Binding-site contacts:
Ligand atom C3 contacts residue PHE267 of chain 2.B at 4.2 Å (hydrophobic).
Ligand atom C4 contacts residue ARG329 of chain 2.B at 4.5 Å.
Ligand atom O4 contacts residue MET177 of chain 2.B at 4.2 Å.
Ligand atom C3 contacts residue ASP182 of chain 2.B at 3.4 Å.
Ligand atom C3 contacts residue ARG331 of chain 2.B at 4.5 Å.
Ligand atom O1 contacts residue ASP182 of chain 2.B at 3.6 Å.
Ligand atom O2 contacts residue ARG331 of chain 2.B at 4.0 Å.
Ligand atom C2 contacts residue TYR185 of chain 2.B at 3.6 Å (hydrophobic).
Ligand atom O4 contacts residue HIS180 of chain 2.B at 3.6 Å (h-bond).
Ligand atom O2 contacts residue ASP182 of chain 2.B at 3.9 Å.
Ligand atom C2 contacts residue ASP182 of chain 2.B at 3.9 Å.
Ligand atom O4 contacts residue ARG329 of chain 2.B at 4.1 Å.
Ligand atom O4 contacts residue FE21 of chain 2.E at 2.8 Å.
Ligand atom C3 contacts residue ILE264 of chain 2.B at 4.1 Å (hydrophobic).
Ligand atom O2 contacts residue TYR185 of chain 2.B at 3.1 Å.
Ligand atom O2 contacts residue GLY183 of chain 2.B at 2.8 Å (h-bond).
Ligand atom O3 contacts residue MET177 of chain 2.B at 3.3 Å.
Ligand atom O1 contacts residue ARG331 of chain 2.B at 2.3 Å (salt-bridge).
Ligand atom C1 contacts residue GLY183 of chain 2.B at 3.3 Å.
Ligand atom O4 contacts residue ASP182 of chain 2.B at 3.9 Å.
Ligand atom C2 contacts residue GLY183 of chain 2.B at 3.6 Å.
Ligand atom C5 contacts residue MET177 of chain 2.B at 4.0 Å (hydrophobic).
Ligand atom C5 contacts residue HIS180 of chain 2.B at 4.2 Å.
Ligand atom O1 contacts residue GLY183 of chain 2.B at 4.2 Å.
Ligand atom C3 contacts residue FE21 of chain 2.E at 4.2 Å.
Ligand atom C4 contacts residue PHE267 of chain 2.B at 4.1 Å (hydrophobic).
Ligand atom C1 contacts residue TYR185 of chain 2.B at 3.6 Å (hydrophobic).
Ligand atom C5 contacts residue FE21 of chain 2.E at 3.9 Å.
Ligand atom C1 contacts residue ARG331 of chain 2.B at 3.5 Å.
Ligand atom O1 contacts residue ARG329 of chain 2.B at 3.9 Å.
Ligand atom C5 contacts residue ARG329 of chain 2.B at 4.4 Å.
Ligand atom C2 contacts residue PHE267 of chain 2.B at 3.7 Å (hydrophobic).
Ligand atom C1 contacts residue ASP182 of chain 2.B at 3.8 Å.
Ligand atom C3 contacts residue HIS180 of chain 2.B at 4.3 Å.

Sequence of chain 2.B:
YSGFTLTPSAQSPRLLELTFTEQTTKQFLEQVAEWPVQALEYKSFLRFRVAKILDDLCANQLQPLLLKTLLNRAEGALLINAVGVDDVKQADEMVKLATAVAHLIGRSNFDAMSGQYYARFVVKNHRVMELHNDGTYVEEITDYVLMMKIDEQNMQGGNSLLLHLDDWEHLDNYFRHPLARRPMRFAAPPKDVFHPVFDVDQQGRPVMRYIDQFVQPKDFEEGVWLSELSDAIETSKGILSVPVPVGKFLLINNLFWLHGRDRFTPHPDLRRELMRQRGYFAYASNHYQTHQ

The small molecule below binds the protein below.
Small molecule (SMILES): O=C(O)CCCC(=O)O